Sequence of chain 1.B:
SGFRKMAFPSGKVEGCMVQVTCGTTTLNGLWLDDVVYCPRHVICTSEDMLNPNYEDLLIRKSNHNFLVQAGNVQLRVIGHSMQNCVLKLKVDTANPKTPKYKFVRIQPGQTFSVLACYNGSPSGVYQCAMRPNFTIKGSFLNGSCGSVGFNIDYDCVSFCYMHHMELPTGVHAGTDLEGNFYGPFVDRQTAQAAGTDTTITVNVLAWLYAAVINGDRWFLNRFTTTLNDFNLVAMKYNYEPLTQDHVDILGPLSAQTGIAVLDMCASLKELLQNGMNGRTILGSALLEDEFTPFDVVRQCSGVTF

The protein below binds the small molecule below.
Small molecule (SMILES): N#CC1(CS(=O)(=O)N2Cc3ccc(Cl)cc3[C@@]3(CCCN(c4cncc5ccccc45)C3=O)C2)CC1

Binding-site contacts:
Ligand atom C12 contacts residue MET165 of chain 1.B at 3.8 Å (hydrophobic).
Ligand atom C15 contacts residue PHE140 of chain 1.B at 3.7 Å (hydrophobic).
Ligand atom C23 contacts residue GLU166 of chain 1.B at 3.6 Å.
Ligand atom C9 contacts residue CYS145 of chain 1.B at 3.8 Å (hydrophobic).
Ligand atom C26 contacts residue GLU166 of chain 1.B at 3.3 Å.
Ligand atom CL contacts residue HIS164 of chain 1.B at 3.6 Å.
Ligand atom N3 contacts residue LEU167 of chain 1.B at 3.3 Å.
Ligand atom N2 contacts residue HIS163 of chain 1.B at 2.9 Å (h-bond).
Ligand atom C15 contacts residue ASN142 of chain 1.B at 3.7 Å.
Ligand atom N3 contacts residue PRO168 of chain 1.B at 3.3 Å (h-bond).
Ligand atom C4 contacts residue GLN189 of chain 1.B at 3.4 Å.
Ligand atom C9 contacts residue ASN142 of chain 1.B at 3.5 Å.
Ligand atom C15 contacts residue LEU141 of chain 1.B at 3.8 Å (hydrophobic).
Ligand atom CL contacts residue HIS41 of chain 1.B at 3.3 Å.
Ligand atom N contacts residue GLN189 of chain 1.B at 3.6 Å (h-bond).
Ligand atom O2 contacts residue GLN189 of chain 1.B at 3.8 Å.
Ligand atom C8 contacts residue DMS1 of chain 1.Q at 3.8 Å.
Ligand atom C1 contacts residue ARG188 of chain 1.B at 3.7 Å.
Ligand atom CL contacts residue ASP187 of chain 1.B at 3.4 Å.
Ligand atom C contacts residue HIS164 of chain 1.B at 3.7 Å.
Ligand atom N3 contacts residue GLU166 of chain 1.B at 3.5 Å (salt-bridge).
Ligand atom C25 contacts residue GLU166 of chain 1.B at 3.3 Å.
Ligand atom C21 contacts residue HIS164 of chain 1.B at 3.3 Å.
Ligand atom C22 contacts residue GLU166 of chain 1.B at 3.3 Å.
Ligand atom C2 contacts residue ARG188 of chain 1.B at 3.5 Å.
Ligand atom C15 contacts residue GLU166 of chain 1.B at 3.4 Å.
Ligand atom C13 contacts residue GLU166 of chain 1.B at 3.6 Å.
Ligand atom C7 contacts residue DMS1 of chain 1.Q at 3.8 Å.
Ligand atom C21 contacts residue MET165 of chain 1.B at 3.7 Å (hydrophobic).
Ligand atom C2 contacts residue MET165 of chain 1.B at 3.6 Å (hydrophobic).
Ligand atom O contacts residue GLU166 of chain 1.B at 2.9 Å (salt-bridge).
Ligand atom C14 contacts residue GLU166 of chain 1.B at 3.7 Å.
Ligand atom C1 contacts residue MET165 of chain 1.B at 3.8 Å (hydrophobic).
Ligand atom O contacts residue MET165 of chain 1.B at 3.3 Å.
Ligand atom C12 contacts residue GLU166 of chain 1.B at 3.6 Å.
Ligand atom O1 contacts residue GLN189 of chain 1.B at 3.2 Å (h-bond).
Ligand atom C contacts residue MET165 of chain 1.B at 3.5 Å (hydrophobic).
Ligand atom C12 contacts residue HIS163 of chain 1.B at 3.5 Å.
Ligand atom C13 contacts residue PHE140 of chain 1.B at 3.6 Å (hydrophobic).
Ligand atom C contacts residue MET49 of chain 1.B at 3.7 Å (hydrophobic).

Sequence of chain 1.A:
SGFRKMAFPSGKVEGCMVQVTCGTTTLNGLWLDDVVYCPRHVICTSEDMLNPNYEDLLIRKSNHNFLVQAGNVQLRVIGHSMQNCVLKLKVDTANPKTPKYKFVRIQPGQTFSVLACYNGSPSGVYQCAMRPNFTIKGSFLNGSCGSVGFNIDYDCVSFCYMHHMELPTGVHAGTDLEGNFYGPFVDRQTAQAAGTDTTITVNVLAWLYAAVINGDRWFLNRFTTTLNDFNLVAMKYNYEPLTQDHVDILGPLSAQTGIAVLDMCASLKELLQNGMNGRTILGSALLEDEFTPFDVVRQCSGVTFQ